A protein and the small-molecule ligand that binds it are described below.
Small molecule (SMILES): CC[C@H](C)[C@H](N)C(=O)N[C@@H](CC(C)C)C(=O)N1CCC[C@H]1C(=O)N[C@@H](CCSC)C(=O)N[C@@H](Cc1ccc(O)cc1)C(=O)N[C@@H](CCCCN)C(=O)N[C@@H](CC(C)C)C(=O)N[C@@H](CO)C(=O)N1CCC[C@H]1C=O

Binding-site contacts:
Ligand atom O contacts residue HIS1126 of chain 7.QA at 3.3 Å (h-bond).
Ligand atom CG2 contacts residue GLN1063 of chain 7.QA at 3.3 Å.
Ligand atom CD2 contacts residue LEU1129 of chain 7.QA at 4.2 Å (hydrophobic).
Ligand atom CD1 contacts residue ASN1072 of chain 7.QA at 4.0 Å.
Ligand atom CD1 contacts residue THR1121 of chain 7.QA at 3.0 Å.
Ligand atom CD1 contacts residue ASN1122 of chain 7.QA at 4.3 Å.
Ligand atom CD1 contacts residue GLN1063 of chain 7.QA at 3.8 Å.
Ligand atom CZ contacts residue ASN1072 of chain 7.QA at 3.5 Å.
Ligand atom CD2 contacts residue ALA1120 of chain 7.QA at 3.5 Å (hydrophobic).
Ligand atom OH contacts residue ASN1072 of chain 7.QA at 3.1 Å (h-bond).
Ligand atom CG contacts residue GLN1063 of chain 7.QA at 4.3 Å.
Ligand atom C contacts residue HIS1126 of chain 7.QA at 4.0 Å.
Ligand atom SD contacts residue ASN1072 of chain 7.QA at 3.7 Å.
Ligand atom C contacts residue VAL1202 of chain 7.QA at 4.2 Å (hydrophobic).
Ligand atom CE1 contacts residue THR1121 of chain 7.QA at 3.9 Å.
Ligand atom CZ contacts residue GLN1063 of chain 7.QA at 4.1 Å.
Ligand atom CB contacts residue THR1121 of chain 7.QA at 3.3 Å.
Ligand atom CD2 contacts residue PHE1125 of chain 7.QA at 4.2 Å (hydrophobic).
Ligand atom OH contacts residue GLN1063 of chain 7.QA at 3.7 Å.
Ligand atom CD2 contacts residue THR1121 of chain 7.QA at 4.0 Å.
Ligand atom CG contacts residue ALA1120 of chain 7.QA at 4.4 Å (hydrophobic).
Ligand atom CG contacts residue ASN1072 of chain 7.QA at 4.2 Å.
Ligand atom CD2 contacts residue THR1121 of chain 7.QA at 4.3 Å.
Ligand atom CE2 contacts residue ASN1072 of chain 7.QA at 4.4 Å.
Ligand atom O contacts residue THR1121 of chain 7.QA at 4.0 Å.
Ligand atom CG contacts residue HIS1126 of chain 7.QA at 4.3 Å.
Ligand atom O contacts residue GLN1063 of chain 7.QA at 2.9 Å (h-bond).
Ligand atom O contacts residue VAL1202 of chain 7.QA at 3.2 Å.
Ligand atom CA contacts residue GLN1063 of chain 7.QA at 4.3 Å.
Ligand atom CD1 contacts residue ALA1120 of chain 7.QA at 4.3 Å (hydrophobic).
Ligand atom CE2 contacts residue GLN1063 of chain 7.QA at 3.3 Å.
Ligand atom CE1 contacts residue ASN1072 of chain 7.QA at 3.3 Å.
Ligand atom OH contacts residue HIS1068 of chain 7.QA at 3.8 Å.
Ligand atom CD1 contacts residue PHE1125 of chain 7.QA at 3.6 Å (hydrophobic).
Ligand atom C contacts residue GLN1063 of chain 7.QA at 3.9 Å.
Ligand atom CD2 contacts residue GLN1063 of chain 7.QA at 3.6 Å.
Ligand atom CA contacts residue HIS1126 of chain 7.QA at 4.3 Å.
Ligand atom CB contacts residue GLN1063 of chain 7.QA at 4.5 Å.
Ligand atom CD2 contacts residue HIS1126 of chain 7.QA at 3.4 Å.
Ligand atom CG contacts residue THR1121 of chain 7.QA at 3.3 Å.

Sequence of chain 7.QA:
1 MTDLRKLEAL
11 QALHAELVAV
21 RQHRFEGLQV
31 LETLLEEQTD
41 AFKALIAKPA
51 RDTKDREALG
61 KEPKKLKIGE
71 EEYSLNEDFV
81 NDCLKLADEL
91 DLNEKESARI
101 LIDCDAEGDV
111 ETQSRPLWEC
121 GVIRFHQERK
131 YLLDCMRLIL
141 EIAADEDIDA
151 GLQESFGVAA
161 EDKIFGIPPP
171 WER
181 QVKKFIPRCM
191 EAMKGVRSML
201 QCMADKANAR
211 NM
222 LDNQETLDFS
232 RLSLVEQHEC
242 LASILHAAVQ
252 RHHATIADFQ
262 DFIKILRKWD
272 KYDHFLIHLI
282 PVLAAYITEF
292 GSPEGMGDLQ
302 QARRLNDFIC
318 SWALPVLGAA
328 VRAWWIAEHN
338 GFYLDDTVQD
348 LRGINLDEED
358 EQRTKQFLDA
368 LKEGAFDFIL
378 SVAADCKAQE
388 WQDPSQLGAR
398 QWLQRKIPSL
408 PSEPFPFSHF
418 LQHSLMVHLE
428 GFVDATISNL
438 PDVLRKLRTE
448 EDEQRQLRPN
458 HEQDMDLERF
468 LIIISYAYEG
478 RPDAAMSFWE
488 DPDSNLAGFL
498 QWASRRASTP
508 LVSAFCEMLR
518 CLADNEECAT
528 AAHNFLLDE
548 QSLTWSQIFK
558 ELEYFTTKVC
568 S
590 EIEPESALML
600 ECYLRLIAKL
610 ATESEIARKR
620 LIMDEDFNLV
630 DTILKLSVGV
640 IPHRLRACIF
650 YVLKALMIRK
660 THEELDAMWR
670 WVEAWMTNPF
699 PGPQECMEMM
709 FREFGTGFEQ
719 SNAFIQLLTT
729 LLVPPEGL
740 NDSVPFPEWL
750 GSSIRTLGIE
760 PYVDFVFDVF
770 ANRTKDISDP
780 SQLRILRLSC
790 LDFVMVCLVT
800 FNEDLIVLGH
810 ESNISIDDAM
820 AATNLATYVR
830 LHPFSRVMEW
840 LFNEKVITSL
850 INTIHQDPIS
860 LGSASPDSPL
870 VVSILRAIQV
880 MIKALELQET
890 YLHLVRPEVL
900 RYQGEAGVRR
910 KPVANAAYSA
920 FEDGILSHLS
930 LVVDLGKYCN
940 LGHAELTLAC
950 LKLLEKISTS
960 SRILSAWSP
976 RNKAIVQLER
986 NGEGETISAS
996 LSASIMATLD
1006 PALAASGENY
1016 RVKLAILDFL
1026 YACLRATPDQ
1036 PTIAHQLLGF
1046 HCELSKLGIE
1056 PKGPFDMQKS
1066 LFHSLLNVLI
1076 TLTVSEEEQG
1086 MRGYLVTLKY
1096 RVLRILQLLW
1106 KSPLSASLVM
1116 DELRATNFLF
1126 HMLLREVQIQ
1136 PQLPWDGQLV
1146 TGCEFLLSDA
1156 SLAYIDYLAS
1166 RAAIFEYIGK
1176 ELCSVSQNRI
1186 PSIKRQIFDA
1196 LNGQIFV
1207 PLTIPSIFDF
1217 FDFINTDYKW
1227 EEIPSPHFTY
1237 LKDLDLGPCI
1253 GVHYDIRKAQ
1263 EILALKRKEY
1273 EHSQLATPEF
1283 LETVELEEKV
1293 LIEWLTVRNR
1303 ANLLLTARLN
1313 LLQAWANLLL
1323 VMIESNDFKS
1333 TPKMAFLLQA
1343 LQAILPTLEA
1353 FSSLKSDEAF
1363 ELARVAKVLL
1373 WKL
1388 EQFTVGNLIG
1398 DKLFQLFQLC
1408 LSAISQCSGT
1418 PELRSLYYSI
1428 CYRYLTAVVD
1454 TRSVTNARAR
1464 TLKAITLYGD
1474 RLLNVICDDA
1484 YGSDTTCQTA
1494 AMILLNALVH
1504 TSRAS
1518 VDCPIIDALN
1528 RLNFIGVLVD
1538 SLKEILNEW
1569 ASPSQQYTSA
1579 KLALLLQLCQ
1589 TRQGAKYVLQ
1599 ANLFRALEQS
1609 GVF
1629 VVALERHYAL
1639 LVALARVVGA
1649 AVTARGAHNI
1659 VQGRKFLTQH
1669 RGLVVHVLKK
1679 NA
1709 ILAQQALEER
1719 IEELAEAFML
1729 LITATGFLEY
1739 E